A small-molecule ligand and the protein it binds are described below.
Small molecule (SMILES): Cc1cn([C@H]2C[C@H](O[P](=O)(O)OC[C@H]3O[C@@H](n4ccc(N)nc4=O)C[C@@H]3O[P](=O)(O)OC[C@H]3O[C@@H](n4cnc5c(=O)nc(N)[nH]c54)C[C@@H]3O[P](=O)(O)OC[C@H]3O[C@@H](n4cc(C)c(=O)[nH]c4=O)C[C@@H]3O[P](=O)(O)OC[C@H]3O[C@@H](n4cnc5c(=O)nc(N)[nH]c54)C[C@@H]3O)[C@@H](CO[P](=O)(O)O[C@H]3C[C@H](n4cnc5c(N)ncnc54)O[C@@H]3COP(=O)(O)O)O2)c(=O)[nH]c1=O

Sequence of chain 1.D:
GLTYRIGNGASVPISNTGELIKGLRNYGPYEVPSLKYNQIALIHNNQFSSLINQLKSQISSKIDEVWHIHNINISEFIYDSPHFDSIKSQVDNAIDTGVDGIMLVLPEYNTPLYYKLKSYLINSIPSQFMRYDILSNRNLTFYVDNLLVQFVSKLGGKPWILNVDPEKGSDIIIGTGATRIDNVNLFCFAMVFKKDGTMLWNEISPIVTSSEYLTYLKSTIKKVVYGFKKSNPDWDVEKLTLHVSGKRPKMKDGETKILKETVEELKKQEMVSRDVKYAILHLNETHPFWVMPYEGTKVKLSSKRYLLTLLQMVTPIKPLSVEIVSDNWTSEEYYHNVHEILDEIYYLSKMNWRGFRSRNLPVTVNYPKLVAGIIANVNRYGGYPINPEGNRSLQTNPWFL

Binding-site contacts:
Ligand atom O2 contacts residue DG12 of chain 1.F at 2.8 Å (h-bond).
Ligand atom N3 contacts residue DA10 of chain 1.F at 3.2 Å.
Ligand atom N3 contacts residue DG12 of chain 1.F at 2.8 Å (h-bond).
Ligand atom OP1 contacts residue TYR137 of chain 1.D at 2.6 Å (h-bond).
Ligand atom O4 contacts residue DA13 of chain 1.F at 3.2 Å (h-bond).
Ligand atom OP1 contacts residue LYS141 of chain 1.D at 2.6 Å (salt-bridge).
Ligand atom OP3 contacts residue GLN173 of chain 1.D at 2.8 Å (h-bond).
Ligand atom C5' contacts residue GLN173 of chain 1.D at 3.2 Å.
Ligand atom OP3 contacts residue GLN151 of chain 1.D at 2.9 Å (h-bond).
Ligand atom O6 contacts residue DC9 of chain 1.F at 2.6 Å (h-bond).
Ligand atom O4' contacts residue TYR137 of chain 1.D at 3.2 Å.
Ligand atom OP2 contacts residue LYS177 of chain 1.D at 3.2 Å (salt-bridge).
Ligand atom OP2 contacts residue PHE152 of chain 1.D at 2.8 Å (h-bond).
Ligand atom OP2 contacts residue ARG154 of chain 1.D at 2.9 Å (salt-bridge).
Ligand atom OP2 contacts residue ARG394 of chain 1.D at 2.8 Å (salt-bridge).
Ligand atom O4 contacts residue ARG161 of chain 1.D at 2.9 Å.
Ligand atom OP1 contacts residue GLN173 of chain 1.D at 3.0 Å (h-bond).
Ligand atom N4 contacts residue DG12 of chain 1.F at 2.6 Å (h-bond).
Ligand atom N2 contacts residue DA10 of chain 1.F at 2.3 Å.
Ligand atom C2 contacts residue DA10 of chain 1.F at 2.6 Å.
Ligand atom OP1 contacts residue MG1 of chain 1.W at 2.1 Å.
Ligand atom P contacts residue MG1 of chain 1.W at 3.1 Å.
Ligand atom N3 contacts residue DA10 of chain 1.F at 3.0 Å (h-bond).
Ligand atom O3' contacts residue GLN173 of chain 1.D at 3.1 Å (h-bond).
Ligand atom N1 contacts residue DC9 of chain 1.F at 3.0 Å (h-bond).
Ligand atom OP3 contacts residue MG1 of chain 1.W at 1.8 Å.
Ligand atom OP1 contacts residue ARG394 of chain 1.D at 3.0 Å (salt-bridge).
Ligand atom O4 contacts residue DA10 of chain 1.F at 2.9 Å (h-bond).
Ligand atom N1 contacts residue ASN133 of chain 1.D at 3.1 Å (h-bond).
Ligand atom O4 contacts residue DG12 of chain 1.F at 3.1 Å (h-bond).
Ligand atom N3 contacts residue DA13 of chain 1.F at 2.8 Å (h-bond).
Ligand atom OP1 contacts residue PRO356 of chain 1.D at 3.1 Å.
Ligand atom N2 contacts residue DC11 of chain 1.F at 3.0 Å (h-bond).
Ligand atom OP1 contacts residue TRP313 of chain 1.D at 3.1 Å (h-bond).
Ligand atom N6 contacts residue THR134 of chain 1.D at 2.9 Å (h-bond).
Ligand atom N1 contacts residue DA10 of chain 1.F at 2.6 Å (h-bond).
Ligand atom OP1 contacts residue ARG399 of chain 1.D at 3.2 Å.
Ligand atom N1 contacts residue DC11 of chain 1.F at 3.2 Å (h-bond).
Ligand atom O5' contacts residue PHE152 of chain 1.D at 3.1 Å.
Ligand atom OP2 contacts residue TYR166 of chain 1.D at 2.6 Å (h-bond).